Binding-site contacts:
Ligand atom PG contacts residue GLY142 of chain 69.B at 3.9 Å.
Ligand atom O6 contacts residue TYR222 of chain 69.B at 3.8 Å.
Ligand atom O2B contacts residue GLY144 of chain 69.B at 2.7 Å (h-bond).
Ligand atom O2G contacts residue GLY142 of chain 69.B at 3.0 Å (h-bond).
Ligand atom O3B contacts residue THR143 of chain 69.B at 3.1 Å (h-bond).
Ligand atom O1B contacts residue GLY10 of chain 69.B at 3.7 Å.
Ligand atom O6 contacts residue GLN15 of chain 69.B at 2.5 Å (h-bond).
Ligand atom PG contacts residue MG1 of chain 69.F at 3.5 Å.
Ligand atom PB contacts residue MG1 of chain 69.F at 3.7 Å.
Ligand atom O1G contacts residue THR143 of chain 69.B at 3.4 Å.
Ligand atom O3B contacts residue MG1 of chain 69.F at 3.8 Å.
Ligand atom O6 contacts residue ASN226 of chain 69.B at 3.1 Å (h-bond).
Ligand atom O1B contacts residue GLN11 of chain 69.B at 3.2 Å (h-bond).
Ligand atom O2B contacts residue THR143 of chain 69.B at 2.7 Å (h-bond).
Ligand atom N3 contacts residue VAL169 of chain 69.B at 3.8 Å.
Ligand atom N3 contacts residue ASN204 of chain 69.B at 3.0 Å (h-bond).
Ligand atom C2 contacts residue ASN226 of chain 69.B at 3.6 Å.
Ligand atom O1G contacts residue ALA97 of chain 69.B at 3.0 Å (h-bond).
Ligand atom O2G contacts residue ASN99 of chain 69.B at 2.9 Å (h-bond).
Ligand atom O3B contacts residue GLY142 of chain 69.B at 3.5 Å (h-bond).
Ligand atom C6 contacts residue TYR222 of chain 69.B at 3.7 Å (hydrophobic).
Ligand atom O3' contacts residue GLU181 of chain 69.B at 3.3 Å (salt-bridge).
Ligand atom C4' contacts residue SER138 of chain 69.B at 3.2 Å.
Ligand atom O4' contacts residue SER138 of chain 69.B at 3.3 Å (h-bond).
Ligand atom N2 contacts residue ASN226 of chain 69.B at 2.9 Å (h-bond).
Ligand atom N2 contacts residue ASN204 of chain 69.B at 2.6 Å (h-bond).
Ligand atom PB contacts residue THR143 of chain 69.B at 3.3 Å.
Ligand atom C6 contacts residue ASN226 of chain 69.B at 3.3 Å.
Ligand atom O1A contacts residue GLN11 of chain 69.B at 3.1 Å.
Ligand atom N1 contacts residue TYR222 of chain 69.B at 3.2 Å.
Ligand atom C6 contacts residue GLN15 of chain 69.B at 3.6 Å.
Ligand atom C2 contacts residue ASN204 of chain 69.B at 3.4 Å.
Ligand atom O2B contacts residue GLY10 of chain 69.B at 3.2 Å.
Ligand atom N1 contacts residue ASN226 of chain 69.B at 2.7 Å (h-bond).
Ligand atom C2 contacts residue TYR222 of chain 69.B at 3.5 Å (hydrophobic).
Ligand atom O3G contacts residue MG1 of chain 69.F at 2.5 Å.
Ligand atom PB contacts residue GLY10 of chain 69.B at 3.9 Å.
Ligand atom O1B contacts residue MG1 of chain 69.F at 2.4 Å.
Ligand atom O2A contacts residue GLN11 of chain 69.B at 3.5 Å (h-bond).
Ligand atom O2A contacts residue CYS12 of chain 69.B at 3.3 Å (h-bond).

Sequence of chain 69.B:
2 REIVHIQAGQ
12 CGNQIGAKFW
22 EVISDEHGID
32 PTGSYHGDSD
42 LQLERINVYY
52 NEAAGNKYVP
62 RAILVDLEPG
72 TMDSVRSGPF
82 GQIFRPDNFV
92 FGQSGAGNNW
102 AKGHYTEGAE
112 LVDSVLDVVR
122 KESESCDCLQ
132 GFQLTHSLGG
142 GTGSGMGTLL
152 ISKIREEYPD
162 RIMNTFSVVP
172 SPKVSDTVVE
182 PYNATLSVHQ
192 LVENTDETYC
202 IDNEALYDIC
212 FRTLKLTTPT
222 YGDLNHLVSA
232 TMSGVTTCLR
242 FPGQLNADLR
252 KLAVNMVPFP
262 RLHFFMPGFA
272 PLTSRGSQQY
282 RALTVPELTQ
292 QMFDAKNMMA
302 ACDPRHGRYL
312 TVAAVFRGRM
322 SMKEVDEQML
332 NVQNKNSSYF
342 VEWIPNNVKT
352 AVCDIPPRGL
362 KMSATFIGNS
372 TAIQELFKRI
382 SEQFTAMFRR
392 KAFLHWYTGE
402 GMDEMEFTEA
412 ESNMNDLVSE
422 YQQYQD

A protein and the small-molecule ligand that binds it are described below.
Small molecule (SMILES): Nc1nc2c(ncn2[C@@H]2O[C@H](CO[P](=O)(O)C[P](=O)(O)OP(=O)(O)O)[C@@H](O)[C@H]2O)c(=O)[nH]1